Binding-site contacts:
Ligand atom O contacts residue ARG228 of chain 1.C at 2.9 Å (salt-bridge).
Ligand atom C contacts residue MET296 of chain 1.C at 3.3 Å (hydrophobic).
Ligand atom OXT contacts residue ARG228 of chain 1.C at 2.7 Å (salt-bridge).
Ligand atom CA contacts residue PHE232 of chain 1.C at 3.5 Å (hydrophobic).
Ligand atom NE contacts residue ASN206 of chain 1.C at 3.0 Å (h-bond).
Ligand atom CB contacts residue PHE276 of chain 1.C at 3.5 Å (hydrophobic).
Ligand atom O contacts residue MET296 of chain 1.C at 3.1 Å (h-bond).
Ligand atom CA contacts residue GLU300 of chain 1.C at 3.3 Å.
Ligand atom N contacts residue PHE232 of chain 1.C at 3.6 Å.
Ligand atom NH2 contacts residue ASN206 of chain 1.C at 2.9 Å (h-bond).
Ligand atom N contacts residue MET296 of chain 1.C at 3.1 Å (h-bond).
Ligand atom CB contacts residue VAL198 of chain 1.C at 3.6 Å (hydrophobic).
Ligand atom CB contacts residue LEU199 of chain 1.C at 3.6 Å (hydrophobic).
Ligand atom C contacts residue PHE232 of chain 1.C at 3.5 Å (hydrophobic).
Ligand atom CZ contacts residue ASN206 of chain 1.C at 3.3 Å.
Ligand atom O contacts residue ASN239 of chain 1.C at 2.8 Å (h-bond).
Ligand atom CZ contacts residue PHE167 of chain 1.C at 3.6 Å (hydrophobic).
Ligand atom CB contacts residue LEU162 of chain 1.C at 3.7 Å (hydrophobic).
Ligand atom OXT contacts residue TYR159 of chain 1.C at 3.6 Å.
Ligand atom NH1 contacts residue ASN329 of chain 1.C at 3.2 Å (h-bond).
Ligand atom CG contacts residue ASN239 of chain 1.C at 3.6 Å.
Ligand atom CG contacts residue ALA273 of chain 1.C at 3.4 Å (hydrophobic).
Ligand atom O contacts residue GLU300 of chain 1.C at 3.5 Å (salt-bridge).
Ligand atom NH1 contacts residue ASP360 of chain 1.C at 3.3 Å (salt-bridge).
Ligand atom NH1 contacts residue LEU363 of chain 1.C at 3.6 Å.
Ligand atom CZ contacts residue ASP360 of chain 1.C at 3.4 Å.
Ligand atom O contacts residue PHE232 of chain 1.C at 3.6 Å.
Ligand atom SD contacts residue ASN239 of chain 1.C at 3.6 Å.
Ligand atom CA contacts residue GLN299 of chain 1.C at 3.4 Å.
Ligand atom CA contacts residue VAL198 of chain 1.C at 3.5 Å (hydrophobic).
Ligand atom C contacts residue ARG228 of chain 1.C at 3.4 Å.
Ligand atom O contacts residue ASN202 of chain 1.C at 2.8 Å (h-bond).
Ligand atom NE contacts residue PHE167 of chain 1.C at 3.6 Å.
Ligand atom C contacts residue PHE232 of chain 1.C at 3.4 Å (hydrophobic).
Ligand atom NH2 contacts residue ASP360 of chain 1.C at 2.8 Å (salt-bridge).
Ligand atom OXT contacts residue PHE232 of chain 1.C at 3.6 Å.
Ligand atom N contacts residue GLU300 of chain 1.C at 2.6 Å (salt-bridge).
Ligand atom SD contacts residue LEU242 of chain 1.C at 3.4 Å.
Ligand atom O contacts residue PHE276 of chain 1.C at 3.6 Å.
Ligand atom N contacts residue GLN299 of chain 1.C at 2.9 Å (h-bond).

This protein binds this small molecule.
Small molecule (SMILES): CSCC[C@H](NC(=O)CN)C(=O)N1CCC[C@H]1C(=O)N[C@@H](CCCN=C(N)N)C(=O)NCC(=O)N[C@@H](C)C(=O)O

Sequence of chain 1.C:
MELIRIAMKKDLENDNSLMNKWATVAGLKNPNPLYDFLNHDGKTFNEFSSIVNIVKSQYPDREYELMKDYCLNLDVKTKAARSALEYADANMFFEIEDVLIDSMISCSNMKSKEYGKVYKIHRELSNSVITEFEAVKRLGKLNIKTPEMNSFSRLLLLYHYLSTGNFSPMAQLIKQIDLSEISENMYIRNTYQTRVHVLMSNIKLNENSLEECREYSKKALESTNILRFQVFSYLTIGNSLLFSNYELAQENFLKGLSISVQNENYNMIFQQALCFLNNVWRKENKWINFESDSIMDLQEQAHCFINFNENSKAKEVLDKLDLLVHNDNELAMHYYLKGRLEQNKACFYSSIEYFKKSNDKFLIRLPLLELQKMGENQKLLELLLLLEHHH